This small molecule binds to this protein.
Small molecule (SMILES): CN1CNS(=O)(=O)c2ccc(CCc3ccc4c(c3)N(C)CNS4(=O)=O)cc21

Binding-site contacts:
Ligand atom N4 contacts residue PRO105 of chain 1.C at 2.7 Å (h-bond).
Ligand atom C7 contacts residue D451 of chain 2.LA at 0.0 Å.
Ligand atom C14 contacts residue D451 of chain 2.LA at 0.0 Å.
Ligand atom N1 contacts residue D451 of chain 2.LA at 0.0 Å (h-bond).
Ligand atom N2 contacts residue PRO105 of chain 2.C at 2.7 Å (h-bond).
Ligand atom C8 contacts residue PRO105 of chain 2.C at 3.2 Å (hydrophobic).
Ligand atom C11 contacts residue D451 of chain 2.LA at 0.0 Å.
Ligand atom C15 contacts residue D451 of chain 2.LA at 0.0 Å.
Ligand atom O4 contacts residue D451 of chain 2.LA at 0.0 Å (h-bond).
Ligand atom C17 contacts residue D451 of chain 2.LA at 0.0 Å.
Ligand atom O3 contacts residue D451 of chain 2.LA at 0.0 Å (h-bond).
Ligand atom C15 contacts residue LYS218 of chain 2.C at 3.3 Å.
Ligand atom C2 contacts residue D451 of chain 2.LA at 0.0 Å.
Ligand atom C9 contacts residue D451 of chain 2.LA at 0.0 Å.
Ligand atom C3 contacts residue GLY219 of chain 1.C at 3.3 Å.
Ligand atom N3 contacts residue D451 of chain 2.LA at 0.0 Å (h-bond).
Ligand atom C1 contacts residue D451 of chain 2.LA at 0.0 Å.
Ligand atom C8 contacts residue D451 of chain 2.LA at 0.0 Å.
Ligand atom O1 contacts residue D451 of chain 2.LA at 0.0 Å (h-bond).
Ligand atom C8 contacts residue SER242 of chain 2.C at 3.3 Å.
Ligand atom O2 contacts residue D451 of chain 2.LA at 0.0 Å (h-bond).
Ligand atom N2 contacts residue D451 of chain 2.LA at 0.0 Å (h-bond).
Ligand atom C16 contacts residue GLY219 of chain 2.C at 3.3 Å.
Ligand atom C2 contacts residue LYS218 of chain 1.C at 3.3 Å.
Ligand atom C4 contacts residue D451 of chain 2.LA at 0.0 Å.
Ligand atom C6 contacts residue D451 of chain 2.LA at 0.0 Å.
Ligand atom C16 contacts residue D451 of chain 2.LA at 0.0 Å.
Ligand atom C5 contacts residue D451 of chain 2.LA at 0.0 Å.
Ligand atom C13 contacts residue D451 of chain 2.LA at 0.0 Å.
Ligand atom S2 contacts residue D451 of chain 2.LA at 0.0 Å (h-bond).
Ligand atom C10 contacts residue D451 of chain 2.LA at 0.0 Å.
Ligand atom N4 contacts residue D451 of chain 2.LA at 0.0 Å (h-bond).
Ligand atom C3 contacts residue D451 of chain 2.LA at 0.0 Å.
Ligand atom C17 contacts residue SER242 of chain 1.C at 3.3 Å.
Ligand atom C12 contacts residue D451 of chain 2.LA at 0.0 Å.
Ligand atom C9 contacts residue SER108 of chain 1.C at 3.1 Å.
Ligand atom C17 contacts residue PRO105 of chain 1.C at 3.2 Å (hydrophobic).
Ligand atom C18 contacts residue D451 of chain 2.LA at 0.0 Å.
Ligand atom S1 contacts residue D451 of chain 2.LA at 0.0 Å (h-bond).
Ligand atom C10 contacts residue SER108 of chain 2.C at 3.1 Å.

Sequence of chain 2.C:
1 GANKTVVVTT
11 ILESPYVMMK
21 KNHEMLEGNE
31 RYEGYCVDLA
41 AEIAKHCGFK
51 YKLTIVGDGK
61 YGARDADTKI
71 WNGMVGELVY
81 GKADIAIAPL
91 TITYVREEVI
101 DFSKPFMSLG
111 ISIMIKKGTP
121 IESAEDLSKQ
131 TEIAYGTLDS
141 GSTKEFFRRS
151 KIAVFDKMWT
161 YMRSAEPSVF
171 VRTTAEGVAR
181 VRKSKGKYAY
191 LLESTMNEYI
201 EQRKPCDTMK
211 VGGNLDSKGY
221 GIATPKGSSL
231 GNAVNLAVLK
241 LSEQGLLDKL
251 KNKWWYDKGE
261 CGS

Sequence of chain 1.C:
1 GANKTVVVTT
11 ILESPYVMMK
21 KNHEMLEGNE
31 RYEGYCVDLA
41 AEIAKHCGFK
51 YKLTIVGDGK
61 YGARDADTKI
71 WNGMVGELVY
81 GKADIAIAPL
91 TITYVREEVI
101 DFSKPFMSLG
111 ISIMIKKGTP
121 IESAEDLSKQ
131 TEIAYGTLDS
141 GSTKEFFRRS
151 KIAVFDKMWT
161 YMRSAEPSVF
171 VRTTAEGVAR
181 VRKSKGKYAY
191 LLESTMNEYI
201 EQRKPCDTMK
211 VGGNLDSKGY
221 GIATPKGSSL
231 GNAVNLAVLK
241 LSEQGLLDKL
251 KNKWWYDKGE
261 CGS